Sequence of chain 1.A:
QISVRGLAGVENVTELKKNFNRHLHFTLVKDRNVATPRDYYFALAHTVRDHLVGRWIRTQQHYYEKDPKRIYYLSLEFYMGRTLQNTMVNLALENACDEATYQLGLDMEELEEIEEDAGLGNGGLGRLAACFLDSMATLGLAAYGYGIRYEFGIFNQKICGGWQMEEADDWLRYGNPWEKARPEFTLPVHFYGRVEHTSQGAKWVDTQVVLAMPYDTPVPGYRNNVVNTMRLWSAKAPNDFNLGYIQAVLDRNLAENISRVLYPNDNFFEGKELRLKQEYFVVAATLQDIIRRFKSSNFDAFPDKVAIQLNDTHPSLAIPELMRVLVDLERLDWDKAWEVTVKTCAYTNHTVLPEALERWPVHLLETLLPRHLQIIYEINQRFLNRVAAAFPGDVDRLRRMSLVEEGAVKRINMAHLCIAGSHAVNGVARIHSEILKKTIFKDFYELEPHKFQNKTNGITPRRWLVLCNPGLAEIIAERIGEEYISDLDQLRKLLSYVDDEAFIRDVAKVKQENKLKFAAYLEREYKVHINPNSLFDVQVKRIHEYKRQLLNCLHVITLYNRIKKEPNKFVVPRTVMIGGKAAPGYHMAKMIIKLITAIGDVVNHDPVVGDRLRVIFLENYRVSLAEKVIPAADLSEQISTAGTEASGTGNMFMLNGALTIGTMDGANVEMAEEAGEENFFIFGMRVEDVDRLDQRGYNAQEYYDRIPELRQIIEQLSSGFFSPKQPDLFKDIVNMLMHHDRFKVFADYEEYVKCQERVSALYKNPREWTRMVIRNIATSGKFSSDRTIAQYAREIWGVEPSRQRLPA

This protein binds this small molecule.
Small molecule (SMILES): O=C(Nc1ccn([C@H]2C[C@@H](F)[C@H](O)[C@@H](CO)O2)c(=O)n1)c1ccccc1

Binding-site contacts:
Ligand atom O10 contacts residue LEU137 of chain 1.A at 2.9 Å (h-bond).
Ligand atom O5 contacts residue LEU137 of chain 1.A at 3.6 Å (h-bond).
Ligand atom C17 contacts residue HIS342 of chain 1.A at 3.4 Å.
Ligand atom O11 contacts residue THR379 of chain 1.A at 3.5 Å.
Ligand atom C13 contacts residue PHE286 of chain 1.A at 3.5 Å (hydrophobic).
Ligand atom C6 contacts residue HIS378 of chain 1.A at 3.5 Å.
Ligand atom F3 contacts residue ALA674 of chain 1.A at 3.2 Å.
Ligand atom F3 contacts residue GLU673 of chain 1.A at 3.2 Å.
Ligand atom C8 contacts residue ASN285 of chain 1.A at 3.3 Å.
Ligand atom C11 contacts residue ASN285 of chain 1.A at 3.2 Å.
Ligand atom C15 contacts residue ASN283 of chain 1.A at 3.6 Å.
Ligand atom O10 contacts residue GLY136 of chain 1.A at 3.4 Å (h-bond).
Ligand atom C13 contacts residue ASN285 of chain 1.A at 3.4 Å.
Ligand atom O11 contacts residue ALA384 of chain 1.A at 3.5 Å.
Ligand atom N3 contacts residue ASN285 of chain 1.A at 3.5 Å (h-bond).
Ligand atom C16 contacts residue ASN283 of chain 1.A at 3.6 Å.
Ligand atom N2 contacts residue LEU137 of chain 1.A at 3.8 Å.
Ligand atom C3 contacts residue GLY676 of chain 1.A at 3.7 Å.
Ligand atom C2 contacts residue GLU673 of chain 1.A at 3.6 Å.
Ligand atom C10 contacts residue LEU137 of chain 1.A at 3.5 Å (hydrophobic).
Ligand atom C7 contacts residue ASN285 of chain 1.A at 3.8 Å.
Ligand atom O6 contacts residue ASN485 of chain 1.A at 3.0 Å (h-bond).
Ligand atom F3 contacts residue SER675 of chain 1.A at 2.9 Å.
Ligand atom O4 contacts residue ASN485 of chain 1.A at 3.5 Å (h-bond).
Ligand atom C7 contacts residue HIS378 of chain 1.A at 3.3 Å.
Ligand atom O11 contacts residue ASN285 of chain 1.A at 3.2 Å (h-bond).
Ligand atom C6 contacts residue ASN485 of chain 1.A at 3.4 Å.
Ligand atom C12 contacts residue ASN285 of chain 1.A at 3.4 Å.
Ligand atom C14 contacts residue PHE287 of chain 1.A at 3.6 Å (hydrophobic).
Ligand atom C13 contacts residue ALA384 of chain 1.A at 3.7 Å (hydrophobic).
Ligand atom C14 contacts residue PHE286 of chain 1.A at 3.5 Å (hydrophobic).
Ligand atom F3 contacts residue GLY676 of chain 1.A at 3.2 Å.
Ligand atom C3 contacts residue GLU673 of chain 1.A at 3.5 Å.
Ligand atom O4 contacts residue GLY676 of chain 1.A at 2.8 Å (h-bond).
Ligand atom C5 contacts residue LEU137 of chain 1.A at 3.7 Å (hydrophobic).
Ligand atom O4 contacts residue SER675 of chain 1.A at 3.6 Å.
Ligand atom O6 contacts residue HIS378 of chain 1.A at 2.6 Å (h-bond).
Ligand atom C16 contacts residue HIS342 of chain 1.A at 3.6 Å.
Ligand atom C5 contacts residue GLY136 of chain 1.A at 3.7 Å.
Ligand atom C6 contacts residue GLY136 of chain 1.A at 3.7 Å.